Binding-site contacts:
Ligand atom O24 contacts residue HIS182 of chain 1.B at 3.4 Å.
Ligand atom C18 contacts residue SER154 of chain 1.B at 3.9 Å.
Ligand atom N16 contacts residue GLN174 of chain 1.B at 2.8 Å (h-bond).
Ligand atom C06 contacts residue GLU176 of chain 1.B at 3.3 Å.
Ligand atom C13 contacts residue ASP197 of chain 1.B at 3.7 Å.
Ligand atom C10 contacts residue GLN199 of chain 1.B at 3.6 Å.
Ligand atom C20 contacts residue GLU176 of chain 1.B at 3.5 Å.
Ligand atom C08 contacts residue GLN199 of chain 1.B at 3.6 Å.
Ligand atom O26 contacts residue SER154 of chain 1.B at 3.5 Å (h-bond).
Ligand atom C15 contacts residue GLN174 of chain 1.B at 3.6 Å.
Ligand atom C13 contacts residue LYS198 of chain 1.B at 4.0 Å.
Ligand atom C20 contacts residue HIS173 of chain 1.B at 3.8 Å.
Ligand atom C04 contacts residue GLU176 of chain 1.B at 3.9 Å.
Ligand atom C18 contacts residue CYS155 of chain 1.B at 3.4 Å (hydrophobic).
Ligand atom O24 contacts residue SER154 of chain 1.B at 3.9 Å.
Ligand atom N21 contacts residue GLU176 of chain 1.B at 3.1 Å (salt-bridge).
Ligand atom C10 contacts residue GLN174 of chain 1.B at 3.5 Å.
Ligand atom N16 contacts residue MET175 of chain 1.B at 3.9 Å.
Ligand atom C18 contacts residue HIS173 of chain 1.B at 4.0 Å.
Ligand atom C06 contacts residue GLN199 of chain 1.B at 3.9 Å.
Ligand atom C25 contacts residue CYS155 of chain 1.B at 1.8 Å (hydrophobic).
Ligand atom O24 contacts residue HIS173 of chain 1.B at 2.7 Å (h-bond).
Ligand atom O26 contacts residue GLY153 of chain 1.B at 3.7 Å.
Ligand atom O24 contacts residue GLU176 of chain 1.B at 3.6 Å.
Ligand atom O28 contacts residue MET175 of chain 1.B at 3.4 Å.
Ligand atom C17 contacts residue CYS155 of chain 1.B at 2.8 Å (hydrophobic).
Ligand atom N09 contacts residue GLN199 of chain 1.B at 2.8 Å (h-bond).
Ligand atom C17 contacts residue GLN174 of chain 1.B at 3.9 Å.
Ligand atom O24 contacts residue PHE150 of chain 1.B at 3.2 Å.
Ligand atom O07 contacts residue GLN199 of chain 1.B at 3.1 Å (h-bond).
Ligand atom C12 contacts residue GLN199 of chain 1.B at 3.4 Å.
Ligand atom C20 contacts residue PHE150 of chain 1.B at 3.9 Å (hydrophobic).
Ligand atom N21 contacts residue PHE150 of chain 1.B at 3.2 Å (h-bond).
Ligand atom C10 contacts residue MET175 of chain 1.B at 3.9 Å (hydrophobic).
Ligand atom C29 contacts residue GLU176 of chain 1.B at 3.6 Å.
Ligand atom C11 contacts residue GLN199 of chain 1.B at 3.3 Å.
Ligand atom C14 contacts residue LEU56 of chain 1.B at 3.8 Å (hydrophobic).
Ligand atom O26 contacts residue CYS155 of chain 1.B at 2.6 Å (h-bond).
Ligand atom O28 contacts residue GLU176 of chain 1.B at 2.9 Å (salt-bridge).
Ligand atom N16 contacts residue CYS155 of chain 1.B at 3.0 Å (h-bond).

A protein and the small-molecule ligand that binds it are described below.
Small molecule (SMILES): CC(C)C[C@H](NC(=O)OC1CCC(F)(F)CC1)C(=O)N[C@H](CO)C[C@@H]1CCNC1=O

Sequence of chain 1.B:
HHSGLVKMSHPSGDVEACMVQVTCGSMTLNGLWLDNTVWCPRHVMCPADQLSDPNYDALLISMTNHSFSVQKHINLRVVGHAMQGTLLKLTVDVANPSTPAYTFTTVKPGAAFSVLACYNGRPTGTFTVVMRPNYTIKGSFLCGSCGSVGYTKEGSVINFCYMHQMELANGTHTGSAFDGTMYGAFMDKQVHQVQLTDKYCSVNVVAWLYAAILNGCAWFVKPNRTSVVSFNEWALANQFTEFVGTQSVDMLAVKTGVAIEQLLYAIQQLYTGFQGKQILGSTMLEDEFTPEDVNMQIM